Sequence of chain 14.C:
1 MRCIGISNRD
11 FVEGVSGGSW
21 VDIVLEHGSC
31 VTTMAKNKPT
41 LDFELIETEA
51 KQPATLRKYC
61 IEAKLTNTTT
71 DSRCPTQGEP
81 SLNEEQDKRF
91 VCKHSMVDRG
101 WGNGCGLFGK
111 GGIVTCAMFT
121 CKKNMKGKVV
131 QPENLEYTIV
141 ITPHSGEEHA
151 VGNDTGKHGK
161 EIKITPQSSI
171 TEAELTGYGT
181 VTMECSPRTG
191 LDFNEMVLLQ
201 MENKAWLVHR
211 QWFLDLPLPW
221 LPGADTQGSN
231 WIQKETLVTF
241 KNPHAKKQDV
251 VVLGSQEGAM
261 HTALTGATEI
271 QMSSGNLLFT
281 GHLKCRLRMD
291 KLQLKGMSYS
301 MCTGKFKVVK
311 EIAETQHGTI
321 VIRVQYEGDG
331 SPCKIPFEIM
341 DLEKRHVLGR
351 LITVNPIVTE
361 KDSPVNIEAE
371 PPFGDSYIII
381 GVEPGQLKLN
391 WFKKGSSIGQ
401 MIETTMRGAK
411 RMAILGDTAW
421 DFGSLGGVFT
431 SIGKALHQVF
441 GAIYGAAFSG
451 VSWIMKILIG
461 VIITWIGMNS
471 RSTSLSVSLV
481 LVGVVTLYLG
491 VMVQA

This protein binds this small molecule.
Small molecule (SMILES): CC(=O)N[C@@H]1[C@@H](O)[C@H](O)[C@@H](CO)O[C@H]1O

Binding-site contacts:
Ligand atom C8 contacts residue MET118 of chain 14.C at 4.0 Å (hydrophobic).
Ligand atom C8 contacts residue ARG89 of chain 14.C at 4.1 Å.
Ligand atom C8 contacts residue PHE90 of chain 14.C at 3.6 Å (hydrophobic).
Ligand atom O7 contacts residue ASN67 of chain 14.C at 4.1 Å.
Ligand atom O5 contacts residue ASN67 of chain 14.C at 2.5 Å (h-bond).
Ligand atom C5 contacts residue ASN67 of chain 14.C at 3.8 Å.
Ligand atom C3 contacts residue ASN67 of chain 14.C at 3.8 Å.
Ligand atom C4 contacts residue ASN67 of chain 14.C at 4.3 Å.
Ligand atom C7 contacts residue PHE90 of chain 14.C at 4.3 Å (hydrophobic).
Ligand atom C2 contacts residue ASN67 of chain 14.C at 2.4 Å.
Ligand atom O6 contacts residue ASN67 of chain 14.C at 3.7 Å.
Ligand atom N2 contacts residue ASN67 of chain 14.C at 2.8 Å (h-bond).
Ligand atom C7 contacts residue ASN67 of chain 14.C at 3.7 Å.
Ligand atom C1 contacts residue ASN67 of chain 14.C at 1.4 Å.